Sequence of chain 1.A:
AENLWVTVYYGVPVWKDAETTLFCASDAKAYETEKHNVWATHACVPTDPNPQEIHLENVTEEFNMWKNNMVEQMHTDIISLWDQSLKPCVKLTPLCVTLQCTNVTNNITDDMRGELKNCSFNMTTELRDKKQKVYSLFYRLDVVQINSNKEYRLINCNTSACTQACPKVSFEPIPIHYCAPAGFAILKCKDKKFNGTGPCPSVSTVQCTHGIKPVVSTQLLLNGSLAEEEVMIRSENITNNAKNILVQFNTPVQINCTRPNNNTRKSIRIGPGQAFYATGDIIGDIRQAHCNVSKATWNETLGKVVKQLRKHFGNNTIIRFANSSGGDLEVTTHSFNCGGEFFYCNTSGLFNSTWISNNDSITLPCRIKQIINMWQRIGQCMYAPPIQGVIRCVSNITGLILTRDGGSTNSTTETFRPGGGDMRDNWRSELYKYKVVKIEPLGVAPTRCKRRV

Sequence of chain 1.C:
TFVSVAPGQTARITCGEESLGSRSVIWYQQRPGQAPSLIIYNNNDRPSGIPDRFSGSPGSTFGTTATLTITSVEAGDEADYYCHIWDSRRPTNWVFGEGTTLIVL

This small molecule binds to this protein.
Small molecule (SMILES): CC(=O)N[C@H]1[C@H](O[C@H]2[C@H](O)[C@@H](NC(C)=O)CO[C@@H]2CO)O[C@H](CO)[C@@H](O[C@@H]2O[C@H](CO)[C@@H](O)[C@H](O[C@H]3O[C@H](CO)[C@@H](O)[C@H](O)[C@@H]3O)[C@@H]2O)[C@@H]1O

Sequence of chain 1.B:
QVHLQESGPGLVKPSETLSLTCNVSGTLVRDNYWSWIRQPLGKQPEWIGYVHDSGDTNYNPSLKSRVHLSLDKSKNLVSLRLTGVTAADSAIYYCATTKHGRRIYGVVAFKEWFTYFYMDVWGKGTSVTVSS

Binding-site contacts:
Ligand atom C3 contacts residue GLY55 of chain 1.B at 3.4 Å.
Ligand atom C8 contacts residue PRO93 of chain 1.C at 3.9 Å (hydrophobic).
Ligand atom C2 contacts residue ASP56 of chain 1.B at 3.7 Å.
Ligand atom C6 contacts residue ILE108 of chain 1.A at 3.8 Å (hydrophobic).
Ligand atom C6 contacts residue THR109 of chain 1.A at 3.8 Å.
Ligand atom O7 contacts residue PHE114 of chain 1.B at 4.0 Å.
Ligand atom C5 contacts residue ASN107 of chain 1.A at 3.6 Å.
Ligand atom C1 contacts residue ASN107 of chain 1.A at 1.4 Å.
Ligand atom O7 contacts residue ASP89 of chain 1.C at 3.9 Å.
Ligand atom N2 contacts residue ASN107 of chain 1.A at 3.0 Å (h-bond).
Ligand atom C7 contacts residue ASP89 of chain 1.C at 4.1 Å.
Ligand atom O7 contacts residue ARG92 of chain 1.C at 4.2 Å.
Ligand atom O3 contacts residue ASN58 of chain 1.B at 3.9 Å.
Ligand atom N2 contacts residue THR94 of chain 1.C at 3.5 Å.
Ligand atom O3 contacts residue GLY55 of chain 1.B at 3.4 Å (h-bond).
Ligand atom C7 contacts residue ARG92 of chain 1.C at 3.9 Å.
Ligand atom C7 contacts residue ASN58 of chain 1.B at 3.3 Å.
Ligand atom O6 contacts residue THR115 of chain 1.B at 2.8 Å (h-bond).
Ligand atom C2 contacts residue ASN58 of chain 1.B at 3.8 Å.
Ligand atom O7 contacts residue ASN58 of chain 1.B at 2.5 Å (h-bond).
Ligand atom C2 contacts residue ASN107 of chain 1.A at 2.5 Å.
Ligand atom C7 contacts residue ASN107 of chain 1.A at 3.2 Å.
Ligand atom C6 contacts residue THR115 of chain 1.B at 3.5 Å.
Ligand atom N2 contacts residue ASN58 of chain 1.B at 3.9 Å.
Ligand atom C2 contacts residue GLY55 of chain 1.B at 4.1 Å.
Ligand atom C8 contacts residue ASP89 of chain 1.C at 3.3 Å.
Ligand atom C3 contacts residue THR94 of chain 1.C at 4.2 Å.
Ligand atom O5 contacts residue ILE108 of chain 1.A at 3.9 Å.
Ligand atom C5 contacts residue ILE108 of chain 1.A at 4.2 Å (hydrophobic).
Ligand atom O7 contacts residue ASN107 of chain 1.A at 3.0 Å (h-bond).
Ligand atom O5 contacts residue ASN107 of chain 1.A at 2.3 Å (h-bond).
Ligand atom O7 contacts residue SER90 of chain 1.C at 4.1 Å.
Ligand atom O2 contacts residue ASP56 of chain 1.B at 2.3 Å (salt-bridge).
Ligand atom O3 contacts residue THR94 of chain 1.C at 4.1 Å.
Ligand atom C8 contacts residue THR94 of chain 1.C at 3.7 Å.
Ligand atom O3 contacts residue GLY55 of chain 1.B at 4.2 Å.
Ligand atom C8 contacts residue ARG92 of chain 1.C at 3.5 Å.
Ligand atom C3 contacts residue ASN107 of chain 1.A at 3.8 Å.
Ligand atom C7 contacts residue THR94 of chain 1.C at 4.1 Å.
Ligand atom O4 contacts residue TYR50 of chain 1.B at 4.2 Å.